Sequence of chain 1.A:
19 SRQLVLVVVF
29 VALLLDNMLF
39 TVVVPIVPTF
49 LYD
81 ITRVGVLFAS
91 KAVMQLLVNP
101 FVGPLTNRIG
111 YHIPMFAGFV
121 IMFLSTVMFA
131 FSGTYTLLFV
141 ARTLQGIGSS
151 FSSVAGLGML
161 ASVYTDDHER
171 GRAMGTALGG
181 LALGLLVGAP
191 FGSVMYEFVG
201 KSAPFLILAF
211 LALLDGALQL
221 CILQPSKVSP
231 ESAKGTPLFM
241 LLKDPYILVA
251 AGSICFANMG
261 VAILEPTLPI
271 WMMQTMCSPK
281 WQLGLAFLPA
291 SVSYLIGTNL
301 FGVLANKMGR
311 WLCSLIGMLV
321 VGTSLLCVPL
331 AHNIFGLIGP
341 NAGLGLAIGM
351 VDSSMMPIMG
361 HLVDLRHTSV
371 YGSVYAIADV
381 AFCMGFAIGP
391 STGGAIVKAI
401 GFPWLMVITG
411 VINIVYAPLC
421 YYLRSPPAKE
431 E

Binding-site contacts:
Ligand atom N contacts residue PHE386 of chain 1.A at 4.4 Å.
Ligand atom CA contacts residue ASN258 of chain 1.A at 3.7 Å.
Ligand atom N contacts residue ASP352 of chain 1.A at 4.2 Å.
Ligand atom CE2 contacts residue TYR294 of chain 1.A at 3.6 Å (hydrophobic).
Ligand atom CZ contacts residue VAL261 of chain 1.A at 4.3 Å (hydrophobic).
Ligand atom CB contacts residue PHE386 of chain 1.A at 3.8 Å (hydrophobic).
Ligand atom C contacts residue PHE382 of chain 1.A at 4.4 Å (hydrophobic).
Ligand atom CD2 contacts residue TYR294 of chain 1.A at 3.8 Å (hydrophobic).
Ligand atom CZ contacts residue ALA290 of chain 1.A at 3.9 Å (hydrophobic).
Ligand atom C contacts residue LEU185 of chain 1.A at 4.4 Å (hydrophobic).
Ligand atom CE1 contacts residue PHE287 of chain 1.A at 3.6 Å (hydrophobic).
Ligand atom N contacts residue PHE382 of chain 1.A at 3.8 Å.
Ligand atom CZ contacts residue TYR294 of chain 1.A at 4.3 Å (hydrophobic).
Ligand atom CE1 contacts residue VAL261 of chain 1.A at 4.1 Å (hydrophobic).
Ligand atom CD1 contacts residue LEU185 of chain 1.A at 4.2 Å (hydrophobic).
Ligand atom CG contacts residue VAL261 of chain 1.A at 4.3 Å (hydrophobic).
Ligand atom CB contacts residue VAL261 of chain 1.A at 4.3 Å (hydrophobic).
Ligand atom CG contacts residue LEU185 of chain 1.A at 4.4 Å (hydrophobic).
Ligand atom CD1 contacts residue VAL261 of chain 1.A at 4.1 Å (hydrophobic).
Ligand atom CA contacts residue TYR294 of chain 1.A at 4.2 Å (hydrophobic).
Ligand atom C contacts residue TYR294 of chain 1.A at 3.3 Å (hydrophobic).
Ligand atom CD2 contacts residue ILE348 of chain 1.A at 4.1 Å (hydrophobic).
Ligand atom CE2 contacts residue ALA290 of chain 1.A at 4.2 Å (hydrophobic).
Ligand atom CZ contacts residue SER291 of chain 1.A at 4.1 Å.
Ligand atom C contacts residue ASP352 of chain 1.A at 4.4 Å.
Ligand atom C contacts residue LEU181 of chain 1.A at 3.7 Å (hydrophobic).
Ligand atom CB contacts residue LEU185 of chain 1.A at 4.4 Å (hydrophobic).
Ligand atom CA contacts residue ASP352 of chain 1.A at 4.5 Å.
Ligand atom CZ contacts residue PHE287 of chain 1.A at 4.2 Å (hydrophobic).
Ligand atom N contacts residue ASN258 of chain 1.A at 2.3 Å (h-bond).
Ligand atom CD1 contacts residue PHE287 of chain 1.A at 4.5 Å (hydrophobic).
Ligand atom CA contacts residue ILE348 of chain 1.A at 4.3 Å (hydrophobic).
Ligand atom CB contacts residue ASN258 of chain 1.A at 4.4 Å.

A protein and the small-molecule ligand that binds it are described below.
Small molecule (SMILES): C[C@H](N)Cc1ccccc1